Binding-site contacts:
Ligand atom C5 contacts residue ASN510 of chain 1.A at 3.6 Å.
Ligand atom O4 contacts residue SER428 of chain 1.A at 3.9 Å.
Ligand atom C8 contacts residue ASN510 of chain 1.A at 4.2 Å.
Ligand atom O5 contacts residue ASN510 of chain 1.A at 2.3 Å (h-bond).
Ligand atom N2 contacts residue ASN510 of chain 1.A at 2.8 Å (h-bond).
Ligand atom C2 contacts residue ASN510 of chain 1.A at 2.4 Å.
Ligand atom C4 contacts residue ASN510 of chain 1.A at 4.2 Å.
Ligand atom C1 contacts residue LEU509 of chain 1.A at 4.2 Å (hydrophobic).
Ligand atom C6 contacts residue GLU564 of chain 1.A at 3.5 Å.
Ligand atom C7 contacts residue ASN510 of chain 1.A at 3.7 Å.
Ligand atom O6 contacts residue GLU564 of chain 1.A at 2.7 Å (salt-bridge).
Ligand atom C6 contacts residue SER428 of chain 1.A at 3.4 Å.
Ligand atom C6 contacts residue PRO430 of chain 1.A at 4.2 Å (hydrophobic).
Ligand atom O7 contacts residue ASN510 of chain 1.A at 4.5 Å.
Ligand atom C1 contacts residue ASN510 of chain 1.A at 1.4 Å.
Ligand atom O6 contacts residue SER428 of chain 1.A at 4.2 Å.
Ligand atom C3 contacts residue ASN510 of chain 1.A at 3.7 Å.
Ligand atom O5 contacts residue LEU509 of chain 1.A at 3.5 Å (h-bond).
Ligand atom O6 contacts residue LEU509 of chain 1.A at 3.6 Å.

The small molecule below binds the protein below.
Small molecule (SMILES): CC(=O)N[C@@H]1[C@@H](O)[C@H](O)[C@@H](CO)O[C@H]1O

Sequence of chain 1.A:
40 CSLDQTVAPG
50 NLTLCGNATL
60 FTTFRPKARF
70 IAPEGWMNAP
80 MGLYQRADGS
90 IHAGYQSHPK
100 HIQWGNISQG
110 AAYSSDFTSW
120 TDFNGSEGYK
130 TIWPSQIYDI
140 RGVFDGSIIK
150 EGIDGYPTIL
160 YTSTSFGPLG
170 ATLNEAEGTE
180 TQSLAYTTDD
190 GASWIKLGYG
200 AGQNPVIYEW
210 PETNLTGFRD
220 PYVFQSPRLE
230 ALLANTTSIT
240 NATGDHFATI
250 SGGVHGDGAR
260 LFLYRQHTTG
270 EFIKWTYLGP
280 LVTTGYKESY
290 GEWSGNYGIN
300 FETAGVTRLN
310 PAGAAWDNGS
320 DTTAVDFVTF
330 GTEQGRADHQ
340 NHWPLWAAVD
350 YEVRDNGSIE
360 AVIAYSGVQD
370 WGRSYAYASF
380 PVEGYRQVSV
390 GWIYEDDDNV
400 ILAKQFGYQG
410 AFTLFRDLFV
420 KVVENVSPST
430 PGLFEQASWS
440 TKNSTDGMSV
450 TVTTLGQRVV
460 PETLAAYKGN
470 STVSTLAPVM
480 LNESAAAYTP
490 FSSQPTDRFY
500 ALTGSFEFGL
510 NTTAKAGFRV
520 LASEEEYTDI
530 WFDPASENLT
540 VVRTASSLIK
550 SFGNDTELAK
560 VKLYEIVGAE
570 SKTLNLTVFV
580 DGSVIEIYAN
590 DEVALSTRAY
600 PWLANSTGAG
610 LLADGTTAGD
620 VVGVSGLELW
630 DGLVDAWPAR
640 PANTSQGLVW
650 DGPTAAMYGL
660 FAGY